A small-molecule ligand and the protein it binds are described below.
Small molecule (SMILES): CO[C@]1(C(=O)O)C[C@H](O)[C@@H](NC(C)=O)[C@H]([C@H](O)[C@H](O)CO)O1

Sequence of chain 1.E:
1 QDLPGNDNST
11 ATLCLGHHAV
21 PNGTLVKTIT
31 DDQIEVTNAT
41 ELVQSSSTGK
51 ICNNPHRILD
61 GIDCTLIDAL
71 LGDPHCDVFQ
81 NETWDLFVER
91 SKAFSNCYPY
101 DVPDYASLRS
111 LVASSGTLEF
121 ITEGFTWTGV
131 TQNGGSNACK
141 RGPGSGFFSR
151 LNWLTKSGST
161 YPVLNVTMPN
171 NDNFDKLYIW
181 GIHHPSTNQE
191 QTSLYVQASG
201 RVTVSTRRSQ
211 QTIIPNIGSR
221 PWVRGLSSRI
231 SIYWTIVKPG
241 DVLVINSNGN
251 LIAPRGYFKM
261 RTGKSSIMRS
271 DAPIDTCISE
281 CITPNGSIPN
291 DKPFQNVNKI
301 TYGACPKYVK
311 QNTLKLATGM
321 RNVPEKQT

Binding-site contacts:
Ligand atom C7 contacts residue TRP153 of chain 1.E at 3.8 Å (hydrophobic).
Ligand atom O9 contacts residue HIS183 of chain 1.E at 3.0 Å (h-bond).
Ligand atom C10 contacts residue GLY135 of chain 1.E at 4.0 Å.
Ligand atom O9 contacts residue SER228 of chain 1.E at 2.8 Å (h-bond).
Ligand atom N5 contacts residue TRP153 of chain 1.E at 3.9 Å.
Ligand atom O1B contacts residue LEU226 of chain 1.E at 3.9 Å.
Ligand atom C1 contacts residue ASN137 of chain 1.E at 3.7 Å.
Ligand atom C9 contacts residue TRP153 of chain 1.E at 4.3 Å (hydrophobic).
Ligand atom C9 contacts residue SER228 of chain 1.E at 4.1 Å.
Ligand atom C11 contacts residue GLY135 of chain 1.E at 4.1 Å.
Ligand atom C6 contacts residue GLY135 of chain 1.E at 4.4 Å.
Ligand atom O7 contacts residue LEU194 of chain 1.E at 3.9 Å.
Ligand atom C9 contacts residue GLU190 of chain 1.E at 3.2 Å.
Ligand atom C9 contacts residue LEU194 of chain 1.E at 3.9 Å (hydrophobic).
Ligand atom C11 contacts residue TRP153 of chain 1.E at 3.9 Å (hydrophobic).
Ligand atom O10 contacts residue LEU194 of chain 1.E at 3.2 Å.
Ligand atom O8 contacts residue LEU226 of chain 1.E at 3.8 Å.
Ligand atom C11 contacts residue GLY134 of chain 1.E at 3.8 Å.
Ligand atom C11 contacts residue THR155 of chain 1.E at 3.9 Å.
Ligand atom O8 contacts residue TRP153 of chain 1.E at 3.4 Å.
Ligand atom C12 contacts residue LEU226 of chain 1.E at 4.4 Å (hydrophobic).
Ligand atom C9 contacts residue TYR98 of chain 1.E at 3.6 Å (hydrophobic).
Ligand atom O1A contacts residue SER136 of chain 1.E at 3.8 Å.
Ligand atom C5 contacts residue GLY135 of chain 1.E at 3.8 Å.
Ligand atom O1B contacts residue ASN137 of chain 1.E at 3.8 Å.
Ligand atom C8 contacts residue TYR98 of chain 1.E at 3.7 Å (hydrophobic).
Ligand atom O9 contacts residue TYR98 of chain 1.E at 2.7 Å (h-bond).
Ligand atom O1A contacts residue ASN137 of chain 1.E at 2.9 Å (h-bond).
Ligand atom O1B contacts residue SER136 of chain 1.E at 2.8 Å (h-bond).
Ligand atom C9 contacts residue HIS183 of chain 1.E at 3.5 Å.
Ligand atom C4 contacts residue GLY135 of chain 1.E at 3.5 Å.
Ligand atom C8 contacts residue TRP153 of chain 1.E at 4.0 Å (hydrophobic).
Ligand atom C6 contacts residue TRP153 of chain 1.E at 4.1 Å (hydrophobic).
Ligand atom C1 contacts residue SER136 of chain 1.E at 3.7 Å.
Ligand atom C10 contacts residue LEU194 of chain 1.E at 4.3 Å (hydrophobic).
Ligand atom O9 contacts residue GLU190 of chain 1.E at 2.8 Å (salt-bridge).
Ligand atom O8 contacts residue TYR98 of chain 1.E at 2.7 Å (h-bond).
Ligand atom C10 contacts residue TRP153 of chain 1.E at 4.1 Å (hydrophobic).
Ligand atom O4 contacts residue GLY135 of chain 1.E at 3.6 Å.
Ligand atom N5 contacts residue GLY135 of chain 1.E at 3.1 Å (h-bond).